Binding-site contacts:
Ligand atom O4' contacts residue LYS388 of chain 1.C at 3.3 Å (salt-bridge).
Ligand atom C5' contacts residue LYS388 of chain 1.C at 3.8 Å.
Ligand atom O2 contacts residue TYR524 of chain 1.C at 3.8 Å.
Ligand atom O3' contacts residue PRO435 of chain 1.C at 3.7 Å.
Ligand atom OP1 contacts residue VAL357 of chain 1.C at 3.2 Å.
Ligand atom OP1 contacts residue PRO435 of chain 1.C at 3.6 Å.
Ligand atom C4' contacts residue ASP648 of chain 1.C at 3.7 Å.
Ligand atom O2 contacts residue GLN433 of chain 1.C at 3.0 Å (h-bond).
Ligand atom OP2 contacts residue ASP359 of chain 1.C at 3.5 Å.
Ligand atom C5' contacts residue ILE434 of chain 1.C at 3.0 Å (hydrophobic).
Ligand atom C1' contacts residue LYS388 of chain 1.C at 3.2 Å.
Ligand atom P contacts residue THR351 of chain 1.C at 3.8 Å.
Ligand atom O3' contacts residue LYS388 of chain 1.C at 3.6 Å.
Ligand atom P contacts residue ASP359 of chain 1.C at 3.6 Å.
Ligand atom O3' contacts residue ASP359 of chain 1.C at 3.7 Å.
Ligand atom OP1 contacts residue LYS353 of chain 1.C at 3.2 Å.
Ligand atom C4' contacts residue ARG333 of chain 1.C at 3.6 Å.
Ligand atom C4' contacts residue VAL646 of chain 1.C at 3.8 Å (hydrophobic).
Ligand atom O4' contacts residue ALA432 of chain 1.C at 3.6 Å (h-bond).
Ligand atom OP1 contacts residue ASP359 of chain 1.C at 3.8 Å.
Ligand atom C1' contacts residue HIS647 of chain 1.C at 3.6 Å.
Ligand atom OP1 contacts residue ASP360 of chain 1.C at 2.7 Å (salt-bridge).
Ligand atom C2' contacts residue ALA432 of chain 1.C at 3.5 Å (hydrophobic).
Ligand atom O3' contacts residue ARG333 of chain 1.C at 3.6 Å.
Ligand atom OP1 contacts residue VAL358 of chain 1.C at 2.5 Å (h-bond).
Ligand atom OP1 contacts residue SER439 of chain 1.C at 3.5 Å (h-bond).
Ligand atom O2 contacts residue ARG423 of chain 1.C at 2.8 Å (salt-bridge).
Ligand atom OP1 contacts residue GLY436 of chain 1.C at 2.7 Å (h-bond).
Ligand atom N3 contacts residue LYS388 of chain 1.C at 3.2 Å (salt-bridge).
Ligand atom OP1 contacts residue THR351 of chain 1.C at 2.6 Å (h-bond).
Ligand atom C4' contacts residue ILE434 of chain 1.C at 3.5 Å (hydrophobic).
Ligand atom C3' contacts residue ASP648 of chain 1.C at 3.5 Å.
Ligand atom C2' contacts residue TYR524 of chain 1.C at 3.6 Å (hydrophobic).
Ligand atom O4' contacts residue ARG333 of chain 1.C at 3.8 Å.
Ligand atom O4' contacts residue LYS388 of chain 1.C at 3.3 Å (salt-bridge).
Ligand atom OP1 contacts residue ASP359 of chain 1.C at 3.5 Å.
Ligand atom O4' contacts residue HIS647 of chain 1.C at 3.3 Å.
Ligand atom O4' contacts residue GLN433 of chain 1.C at 3.4 Å.
Ligand atom C1' contacts residue ALA432 of chain 1.C at 3.2 Å (hydrophobic).
Ligand atom N2 contacts residue GLN433 of chain 1.C at 3.6 Å (h-bond).

A small-molecule ligand and the protein it binds are described below.
Small molecule (SMILES): Cc1cn([C@H]2CC[C@@H](CO[P](=O)(O)O[C@H]3C[C@H](n4ccc(N)nc4=O)O[C@@H]3CO[P](=O)(O)O[C@H]3C[C@H](n4ccc(N)nc4=O)O[C@@H]3CO[P](=O)(O)O[C@H]3C[C@H](n4cnc5c(=O)nc(N)[nH]c54)O[C@@H]3CO[P](=O)(O)O[C@H]3C[C@H](n4cc(C)c(=O)[nH]c4=O)O[C@@H]3CO[P](=O)(O)O[C@H]3C[C@H](n4cnc5c(=O)nc(N)[nH]c54)O[C@@H]3CO[P](=O)(O)O[C@H]3C[C@H](n4cnc5c(N)ncnc54)O[C@@H]3CO[P](=O)(O)O[C@H]3C[C@H](n4ccc(N)nc4=O)O[C@@H]3COP(=O)=O)O2)c(=O)[nH]c1=O

Sequence of chain 1.C:
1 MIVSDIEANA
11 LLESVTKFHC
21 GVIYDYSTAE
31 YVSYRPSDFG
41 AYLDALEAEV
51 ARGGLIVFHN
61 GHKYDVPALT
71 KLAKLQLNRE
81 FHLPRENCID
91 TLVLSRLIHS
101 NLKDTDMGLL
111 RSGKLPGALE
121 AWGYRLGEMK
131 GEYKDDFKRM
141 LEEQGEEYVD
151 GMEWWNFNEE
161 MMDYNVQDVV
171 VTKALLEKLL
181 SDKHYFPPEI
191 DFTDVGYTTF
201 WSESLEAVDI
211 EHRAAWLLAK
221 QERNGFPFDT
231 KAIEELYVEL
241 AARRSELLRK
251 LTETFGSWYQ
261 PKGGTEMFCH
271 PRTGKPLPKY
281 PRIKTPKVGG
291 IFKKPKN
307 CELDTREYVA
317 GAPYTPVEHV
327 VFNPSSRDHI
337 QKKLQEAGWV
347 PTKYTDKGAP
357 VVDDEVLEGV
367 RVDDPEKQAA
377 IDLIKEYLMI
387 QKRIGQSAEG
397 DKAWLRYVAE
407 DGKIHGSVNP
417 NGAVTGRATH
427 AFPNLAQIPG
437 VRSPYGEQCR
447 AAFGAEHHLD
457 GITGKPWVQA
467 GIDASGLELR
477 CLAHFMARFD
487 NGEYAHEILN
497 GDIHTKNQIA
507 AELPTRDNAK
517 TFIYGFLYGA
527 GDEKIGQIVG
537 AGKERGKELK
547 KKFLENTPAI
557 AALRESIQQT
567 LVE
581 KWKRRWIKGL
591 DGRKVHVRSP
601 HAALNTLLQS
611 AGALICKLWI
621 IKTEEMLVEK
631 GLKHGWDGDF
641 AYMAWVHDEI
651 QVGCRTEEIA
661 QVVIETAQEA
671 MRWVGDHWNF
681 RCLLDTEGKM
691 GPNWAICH